Sequence of chain 1.A:
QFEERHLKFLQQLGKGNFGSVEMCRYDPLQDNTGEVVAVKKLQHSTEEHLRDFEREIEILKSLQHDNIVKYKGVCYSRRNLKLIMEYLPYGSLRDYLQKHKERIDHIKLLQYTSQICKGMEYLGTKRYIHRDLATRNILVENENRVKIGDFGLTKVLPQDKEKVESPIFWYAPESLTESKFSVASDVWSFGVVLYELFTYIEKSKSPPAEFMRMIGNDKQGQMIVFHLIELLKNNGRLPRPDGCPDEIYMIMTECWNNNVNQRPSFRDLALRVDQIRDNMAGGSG

The small molecule below binds the protein below.
Small molecule (SMILES): N#CC[C@H](C1CCCC1)n1cc(-c2ncnc3[nH]ccc23)cn1

Binding-site contacts:
Ligand atom CAE contacts residue LEU99 of chain 1.A at 3.4 Å (hydrophobic).
Ligand atom CAC contacts residue MET96 of chain 1.A at 3.6 Å (hydrophobic).
Ligand atom NAA contacts residue LEU150 of chain 1.A at 3.6 Å.
Ligand atom CAH contacts residue GLY25 of chain 1.A at 3.8 Å.
Ligand atom NAA contacts residue ARG147 of chain 1.A at 3.8 Å.
Ligand atom NAP contacts residue TYR98 of chain 1.A at 3.8 Å.
Ligand atom NAM contacts residue LEU150 of chain 1.A at 3.8 Å.
Ligand atom CAC contacts residue GLU97 of chain 1.A at 3.7 Å.
Ligand atom CAC contacts residue VAL78 of chain 1.A at 3.7 Å (hydrophobic).
Ligand atom CAI contacts residue GLY28 of chain 1.A at 3.9 Å.
Ligand atom CAJ contacts residue ARG147 of chain 1.A at 3.4 Å.
Ligand atom CAD contacts residue LEU150 of chain 1.A at 3.6 Å (hydrophobic).
Ligand atom CAL contacts residue VAL30 of chain 1.A at 3.8 Å (hydrophobic).
Ligand atom CAB contacts residue ASP161 of chain 1.A at 3.7 Å.
Ligand atom CAR contacts residue LEU150 of chain 1.A at 3.7 Å (hydrophobic).
Ligand atom CAH contacts residue ASP161 of chain 1.A at 3.7 Å.
Ligand atom CAJ contacts residue ASN148 of chain 1.A at 3.5 Å.
Ligand atom NAN contacts residue VAL78 of chain 1.A at 3.9 Å.
Ligand atom CAI contacts residue VAL30 of chain 1.A at 3.8 Å (hydrophobic).
Ligand atom CAE contacts residue LEU22 of chain 1.A at 3.7 Å (hydrophobic).
Ligand atom NAN contacts residue ALA47 of chain 1.A at 3.2 Å.
Ligand atom CAT contacts residue LEU150 of chain 1.A at 3.6 Å (hydrophobic).
Ligand atom CAL contacts residue GLY23 of chain 1.A at 3.6 Å.
Ligand atom CAS contacts residue LEU150 of chain 1.A at 3.4 Å (hydrophobic).
Ligand atom NAN contacts residue GLU97 of chain 1.A at 2.8 Å (salt-bridge).
Ligand atom CAL contacts residue LYS24 of chain 1.A at 3.9 Å.
Ligand atom CAQ contacts residue LEU150 of chain 1.A at 3.8 Å (hydrophobic).
Ligand atom NAM contacts residue LEU22 of chain 1.A at 3.8 Å.
Ligand atom CAB contacts residue ASN148 of chain 1.A at 3.7 Å.
Ligand atom NAA contacts residue ASN148 of chain 1.A at 3.5 Å.
Ligand atom CAC contacts residue ALA47 of chain 1.A at 3.6 Å (hydrophobic).
Ligand atom NAA contacts residue GLY160 of chain 1.A at 3.4 Å.
Ligand atom CAT contacts residue ALA47 of chain 1.A at 3.5 Å (hydrophobic).
Ligand atom NAA contacts residue ASP161 of chain 1.A at 3.8 Å.
Ligand atom CAD contacts residue MET96 of chain 1.A at 3.8 Å (hydrophobic).
Ligand atom NAO contacts residue GLY23 of chain 1.A at 3.8 Å.
Ligand atom NAP contacts residue LEU99 of chain 1.A at 3.1 Å (h-bond).
Ligand atom CAT contacts residue GLU97 of chain 1.A at 3.8 Å.
Ligand atom CAI contacts residue ASP161 of chain 1.A at 3.9 Å.
Ligand atom CAB contacts residue ARG147 of chain 1.A at 3.4 Å.